A protein and the small-molecule ligand that binds it are described below.
Small molecule (SMILES): C[C@@H](Oc1cc(-c2cccc3c2CNC3=O)cnc1N)c1cc(F)ccc1-n1nccn1

Sequence of chain 1.A:
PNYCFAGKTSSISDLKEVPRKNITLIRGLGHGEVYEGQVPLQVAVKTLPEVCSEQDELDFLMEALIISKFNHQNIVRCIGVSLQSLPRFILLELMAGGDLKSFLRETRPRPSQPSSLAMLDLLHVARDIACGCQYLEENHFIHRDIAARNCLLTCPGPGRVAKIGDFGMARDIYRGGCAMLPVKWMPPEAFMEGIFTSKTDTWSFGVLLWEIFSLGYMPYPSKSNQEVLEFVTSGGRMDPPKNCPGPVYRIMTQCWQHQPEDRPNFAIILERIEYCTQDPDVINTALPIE

Binding-site contacts:
Ligand atom F1 contacts residue GLY185 of chain 1.A at 3.0 Å.
Ligand atom F1 contacts residue ASN170 of chain 1.A at 3.4 Å.
Ligand atom C21 contacts residue GLY118 of chain 1.A at 3.7 Å.
Ligand atom F1 contacts residue ASP186 of chain 1.A at 3.2 Å.
Ligand atom N1 contacts residue ALA64 of chain 1.A at 3.8 Å.
Ligand atom C23 contacts residue MET115 of chain 1.A at 3.4 Å (hydrophobic).
Ligand atom C3 contacts residue LEU172 of chain 1.A at 3.8 Å (hydrophobic).
Ligand atom C5 contacts residue LEU172 of chain 1.A at 3.4 Å (hydrophobic).
Ligand atom C12 contacts residue LEU172 of chain 1.A at 3.7 Å (hydrophobic).
Ligand atom C15 contacts residue GLY39 of chain 1.A at 3.7 Å.
Ligand atom C5 contacts residue ALA64 of chain 1.A at 3.4 Å (hydrophobic).
Ligand atom N1 contacts residue MET115 of chain 1.A at 2.9 Å (h-bond).
Ligand atom C5 contacts residue GLU113 of chain 1.A at 3.8 Å.
Ligand atom C11 contacts residue LEU172 of chain 1.A at 3.9 Å (hydrophobic).
Ligand atom N6 contacts residue LEU38 of chain 1.A at 3.5 Å.
Ligand atom C21 contacts residue LEU38 of chain 1.A at 3.9 Å (hydrophobic).
Ligand atom C13 contacts residue LEU172 of chain 1.A at 3.6 Å (hydrophobic).
Ligand atom C1 contacts residue MET115 of chain 1.A at 3.2 Å (hydrophobic).
Ligand atom N5 contacts residue LEU112 of chain 1.A at 3.7 Å.
Ligand atom C20 contacts residue GLY118 of chain 1.A at 3.7 Å.
Ligand atom F1 contacts residue LEU172 of chain 1.A at 3.7 Å.
Ligand atom C13 contacts residue GLY185 of chain 1.A at 3.8 Å.
Ligand atom N1 contacts residue GLU113 of chain 1.A at 3.6 Å.
Ligand atom C15 contacts residue HIS40 of chain 1.A at 3.8 Å.
Ligand atom C18 contacts residue GLY118 of chain 1.A at 3.7 Å.
Ligand atom C4 contacts residue GLY118 of chain 1.A at 3.8 Å.
Ligand atom N5 contacts residue LEU172 of chain 1.A at 3.5 Å.
Ligand atom C14 contacts residue LEU38 of chain 1.A at 3.5 Å (hydrophobic).
Ligand atom C20 contacts residue MET115 of chain 1.A at 3.9 Å (hydrophobic).
Ligand atom C22 contacts residue LEU38 of chain 1.A at 3.6 Å (hydrophobic).
Ligand atom N5 contacts residue ALA64 of chain 1.A at 3.4 Å.
Ligand atom C17 contacts residue GLY118 of chain 1.A at 3.8 Å.
Ligand atom C23 contacts residue LEU38 of chain 1.A at 3.8 Å (hydrophobic).
Ligand atom N5 contacts residue GLU113 of chain 1.A at 3.0 Å (salt-bridge).
Ligand atom C18 contacts residue ASP119 of chain 1.A at 3.8 Å.
Ligand atom C19 contacts residue GLY118 of chain 1.A at 3.7 Å.
Ligand atom C11 contacts residue ARG169 of chain 1.A at 3.3 Å.
Ligand atom C6 contacts residue LEU172 of chain 1.A at 3.7 Å (hydrophobic).
Ligand atom N4 contacts residue VAL46 of chain 1.A at 3.5 Å.
Ligand atom C15 contacts residue VAL46 of chain 1.A at 3.6 Å (hydrophobic).